Sequence of chain 1.D:
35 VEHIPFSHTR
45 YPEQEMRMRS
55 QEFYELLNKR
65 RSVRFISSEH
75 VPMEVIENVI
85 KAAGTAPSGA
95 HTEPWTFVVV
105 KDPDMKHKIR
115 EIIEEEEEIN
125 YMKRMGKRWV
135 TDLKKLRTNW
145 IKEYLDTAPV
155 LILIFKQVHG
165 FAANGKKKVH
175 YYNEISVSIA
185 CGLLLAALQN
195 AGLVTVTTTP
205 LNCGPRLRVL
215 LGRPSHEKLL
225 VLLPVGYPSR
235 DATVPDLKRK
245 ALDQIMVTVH

A small-molecule ligand and the protein it binds are described below.
Small molecule (SMILES): N[C@@H](Cc1cc(I)c(O)c(I)c1)C(=O)O

Binding-site contacts:
Ligand atom C contacts residue TYR125 of chain 1.C at 3.6 Å (hydrophobic).
Ligand atom I2 contacts residue GLY93 of chain 1.D at 3.5 Å.
Ligand atom C contacts residue LYS146 of chain 1.C at 3.6 Å.
Ligand atom CD1 contacts residue FMN1 of chain 1.M at 3.3 Å.
Ligand atom CZ contacts residue LEU137 of chain 1.C at 3.6 Å (hydrophobic).
Ligand atom C contacts residue GLU121 of chain 1.C at 3.8 Å.
Ligand atom I2 contacts residue TYR176 of chain 1.D at 3.7 Å.
Ligand atom N contacts residue GLU121 of chain 1.C at 3.0 Å (salt-bridge).
Ligand atom CB contacts residue TYR125 of chain 1.C at 3.8 Å (hydrophobic).
Ligand atom OXT contacts residue TYR125 of chain 1.C at 2.5 Å (h-bond).
Ligand atom CE1 contacts residue LEU137 of chain 1.C at 3.6 Å (hydrophobic).
Ligand atom C contacts residue FMN1 of chain 1.M at 3.5 Å.
Ligand atom I2 contacts residue TYR175 of chain 1.D at 3.6 Å.
Ligand atom CG contacts residue LEU137 of chain 1.C at 3.6 Å (hydrophobic).
Ligand atom O contacts residue FMN1 of chain 1.M at 2.8 Å (h-bond).
Ligand atom O contacts residue LYS146 of chain 1.C at 3.2 Å (salt-bridge).
Ligand atom CA contacts residue GLU121 of chain 1.C at 3.3 Å.
Ligand atom N contacts residue THR203 of chain 1.C at 3.1 Å (h-bond).
Ligand atom CA contacts residue FMN1 of chain 1.M at 3.4 Å.
Ligand atom I1 contacts residue FMN1 of chain 1.M at 3.6 Å.
Ligand atom CB contacts residue LEU137 of chain 1.C at 3.9 Å (hydrophobic).
Ligand atom CE2 contacts residue FMN1 of chain 1.M at 3.6 Å.
Ligand atom N contacts residue FMN1 of chain 1.M at 2.5 Å (h-bond).
Ligand atom I1 contacts residue ARG68 of chain 1.C at 3.4 Å.
Ligand atom OXT contacts residue THR142 of chain 1.C at 3.7 Å.
Ligand atom I1 contacts residue LEU140 of chain 1.C at 3.5 Å.
Ligand atom CZ contacts residue FMN1 of chain 1.M at 3.6 Å.
Ligand atom CD1 contacts residue THR142 of chain 1.C at 3.7 Å.
Ligand atom CG contacts residue FMN1 of chain 1.M at 3.4 Å.
Ligand atom O contacts residue GLU121 of chain 1.C at 3.9 Å.
Ligand atom CD1 contacts residue LEU137 of chain 1.C at 3.6 Å (hydrophobic).
Ligand atom CB contacts residue FMN1 of chain 1.M at 3.8 Å.
Ligand atom CE1 contacts residue FMN1 of chain 1.M at 3.4 Å.
Ligand atom OXT contacts residue LYS146 of chain 1.C at 3.2 Å (salt-bridge).
Ligand atom CD2 contacts residue FMN1 of chain 1.M at 3.3 Å.
Ligand atom I2 contacts residue FMN1 of chain 1.M at 3.9 Å.
Ligand atom OH contacts residue ALA94 of chain 1.D at 2.8 Å (h-bond).
Ligand atom I2 contacts residue ALA94 of chain 1.D at 3.6 Å.
Ligand atom OH contacts residue FMN1 of chain 1.M at 2.8 Å (h-bond).
Ligand atom CD2 contacts residue TRP133 of chain 1.C at 3.8 Å (hydrophobic).

Sequence of chain 1.C:
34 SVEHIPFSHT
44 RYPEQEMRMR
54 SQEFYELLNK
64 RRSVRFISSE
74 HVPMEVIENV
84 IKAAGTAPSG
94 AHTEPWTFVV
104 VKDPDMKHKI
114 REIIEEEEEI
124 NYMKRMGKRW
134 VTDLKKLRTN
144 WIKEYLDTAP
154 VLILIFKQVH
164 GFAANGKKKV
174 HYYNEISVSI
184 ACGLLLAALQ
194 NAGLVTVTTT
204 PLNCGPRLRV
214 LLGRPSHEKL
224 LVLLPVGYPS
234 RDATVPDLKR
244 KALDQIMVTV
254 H